Sequence of chain 4.A:
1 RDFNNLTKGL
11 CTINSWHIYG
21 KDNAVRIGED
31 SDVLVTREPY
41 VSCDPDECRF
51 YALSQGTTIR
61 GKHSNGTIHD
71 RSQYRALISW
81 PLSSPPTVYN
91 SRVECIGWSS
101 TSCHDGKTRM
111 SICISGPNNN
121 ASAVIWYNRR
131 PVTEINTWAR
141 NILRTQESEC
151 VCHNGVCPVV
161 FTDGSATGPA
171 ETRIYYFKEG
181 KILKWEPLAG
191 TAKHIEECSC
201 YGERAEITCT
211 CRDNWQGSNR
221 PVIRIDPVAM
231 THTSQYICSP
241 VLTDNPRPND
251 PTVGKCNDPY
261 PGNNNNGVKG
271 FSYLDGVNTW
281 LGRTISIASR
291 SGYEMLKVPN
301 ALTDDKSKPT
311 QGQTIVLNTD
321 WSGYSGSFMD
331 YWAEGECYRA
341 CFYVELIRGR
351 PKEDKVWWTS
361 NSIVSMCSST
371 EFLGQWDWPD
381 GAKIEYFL

A protein and the small-molecule ligand that binds it are described below.
Small molecule (SMILES): CC(=O)N[C@H]1[C@H](O[C@H]2[C@H](O)[C@@H](NC(C)=O)CO[C@@H]2CO)O[C@H](CO)[C@@H](O)[C@@H]1O

Binding-site contacts:
Ligand atom O6 contacts residue ASP2 of chain 4.A at 2.6 Å (salt-bridge).
Ligand atom C7 contacts residue PHE3 of chain 4.A at 3.4 Å (hydrophobic).
Ligand atom N2 contacts residue ASN5 of chain 4.A at 2.9 Å (h-bond).
Ligand atom C5 contacts residue ASN5 of chain 4.A at 3.7 Å.
Ligand atom C7 contacts residue ASP2 of chain 4.A at 3.9 Å.
Ligand atom O5 contacts residue ASN154 of chain 4.A at 3.8 Å.
Ligand atom C2 contacts residue ASN5 of chain 4.A at 2.5 Å.
Ligand atom C8 contacts residue PHE3 of chain 4.A at 3.4 Å (hydrophobic).
Ligand atom C1 contacts residue PHE3 of chain 4.A at 3.7 Å (hydrophobic).
Ligand atom C1 contacts residue ASN5 of chain 4.A at 1.5 Å.
Ligand atom C3 contacts residue ASN5 of chain 4.A at 3.9 Å.
Ligand atom O3 contacts residue ASP2 of chain 4.A at 2.7 Å (salt-bridge).
Ligand atom C1 contacts residue ASN154 of chain 4.A at 4.1 Å.
Ligand atom C4 contacts residue ASN5 of chain 4.A at 4.3 Å.
Ligand atom C3 contacts residue PHE3 of chain 4.A at 4.4 Å (hydrophobic).
Ligand atom N2 contacts residue ASP2 of chain 4.A at 3.9 Å.
Ligand atom C5 contacts residue ASN154 of chain 4.A at 3.5 Å.
Ligand atom C2 contacts residue PHE3 of chain 4.A at 3.8 Å (hydrophobic).
Ligand atom C8 contacts residue ASP2 of chain 4.A at 3.8 Å.
Ligand atom C6 contacts residue ASP2 of chain 4.A at 3.3 Å.
Ligand atom O7 contacts residue ASN5 of chain 4.A at 4.2 Å.
Ligand atom C5 contacts residue ASP2 of chain 4.A at 4.1 Å.
Ligand atom O6 contacts residue ASN154 of chain 4.A at 3.4 Å (h-bond).
Ligand atom C7 contacts residue ASN5 of chain 4.A at 3.8 Å.
Ligand atom O5 contacts residue ASN5 of chain 4.A at 2.4 Å (h-bond).
Ligand atom C3 contacts residue ASP2 of chain 4.A at 3.9 Å.
Ligand atom C6 contacts residue ASN154 of chain 4.A at 4.3 Å.
Ligand atom N2 contacts residue PHE3 of chain 4.A at 2.7 Å (h-bond).
Ligand atom O5 contacts residue ASP2 of chain 4.A at 3.6 Å.
Ligand atom C8 contacts residue ASN154 of chain 4.A at 4.1 Å.